This protein binds this small molecule.
Small molecule (SMILES): CC(=O)N[C@@H]1[C@@H](O)[C@H](O)[C@@H](CO)O[C@H]1O

Sequence of chain 1.D:
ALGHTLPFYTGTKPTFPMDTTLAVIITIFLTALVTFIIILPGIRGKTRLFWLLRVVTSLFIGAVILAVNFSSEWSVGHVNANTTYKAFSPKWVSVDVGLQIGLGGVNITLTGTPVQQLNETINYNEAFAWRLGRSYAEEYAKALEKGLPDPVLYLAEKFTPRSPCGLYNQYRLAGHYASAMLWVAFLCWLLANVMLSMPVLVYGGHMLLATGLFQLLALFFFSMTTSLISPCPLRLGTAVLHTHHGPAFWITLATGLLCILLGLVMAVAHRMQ

Binding-site contacts:
Ligand atom C5 contacts residue ASN84 of chain 1.D at 3.6 Å.
Ligand atom C8 contacts residue ALA83 of chain 1.D at 3.7 Å (hydrophobic).
Ligand atom C8 contacts residue THR240 of chain 1.D at 4.3 Å.
Ligand atom O7 contacts residue THR240 of chain 1.D at 3.6 Å (h-bond).
Ligand atom C1 contacts residue ASN84 of chain 1.D at 1.4 Å.
Ligand atom C7 contacts residue THR240 of chain 1.D at 4.1 Å.
Ligand atom C4 contacts residue ASN84 of chain 1.D at 4.2 Å.
Ligand atom C7 contacts residue ASN84 of chain 1.D at 3.8 Å.
Ligand atom C2 contacts residue ASN84 of chain 1.D at 2.4 Å.
Ligand atom C8 contacts residue ASN84 of chain 1.D at 4.2 Å.
Ligand atom C3 contacts residue ASN84 of chain 1.D at 3.8 Å.
Ligand atom O5 contacts residue ASN84 of chain 1.D at 2.3 Å (h-bond).
Ligand atom O7 contacts residue ASN84 of chain 1.D at 4.3 Å.
Ligand atom N2 contacts residue ASN84 of chain 1.D at 2.9 Å (h-bond).
Ligand atom C8 contacts residue ASN82 of chain 1.D at 3.2 Å.